Sequence of chain 2.A:
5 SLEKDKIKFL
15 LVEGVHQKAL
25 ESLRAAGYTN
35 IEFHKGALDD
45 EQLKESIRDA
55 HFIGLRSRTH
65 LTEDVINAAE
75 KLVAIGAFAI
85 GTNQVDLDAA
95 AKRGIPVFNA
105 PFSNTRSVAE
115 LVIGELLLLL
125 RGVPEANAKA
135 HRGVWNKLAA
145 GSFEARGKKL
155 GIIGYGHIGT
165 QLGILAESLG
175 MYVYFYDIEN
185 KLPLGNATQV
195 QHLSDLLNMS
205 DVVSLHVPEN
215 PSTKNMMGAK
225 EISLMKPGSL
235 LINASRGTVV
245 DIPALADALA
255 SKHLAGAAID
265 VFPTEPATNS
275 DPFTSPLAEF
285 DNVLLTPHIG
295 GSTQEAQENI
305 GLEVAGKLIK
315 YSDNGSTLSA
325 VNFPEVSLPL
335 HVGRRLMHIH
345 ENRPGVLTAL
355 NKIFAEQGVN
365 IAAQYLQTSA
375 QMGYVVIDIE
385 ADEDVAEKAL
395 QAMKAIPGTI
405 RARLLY

Sequence of chain 1.A:
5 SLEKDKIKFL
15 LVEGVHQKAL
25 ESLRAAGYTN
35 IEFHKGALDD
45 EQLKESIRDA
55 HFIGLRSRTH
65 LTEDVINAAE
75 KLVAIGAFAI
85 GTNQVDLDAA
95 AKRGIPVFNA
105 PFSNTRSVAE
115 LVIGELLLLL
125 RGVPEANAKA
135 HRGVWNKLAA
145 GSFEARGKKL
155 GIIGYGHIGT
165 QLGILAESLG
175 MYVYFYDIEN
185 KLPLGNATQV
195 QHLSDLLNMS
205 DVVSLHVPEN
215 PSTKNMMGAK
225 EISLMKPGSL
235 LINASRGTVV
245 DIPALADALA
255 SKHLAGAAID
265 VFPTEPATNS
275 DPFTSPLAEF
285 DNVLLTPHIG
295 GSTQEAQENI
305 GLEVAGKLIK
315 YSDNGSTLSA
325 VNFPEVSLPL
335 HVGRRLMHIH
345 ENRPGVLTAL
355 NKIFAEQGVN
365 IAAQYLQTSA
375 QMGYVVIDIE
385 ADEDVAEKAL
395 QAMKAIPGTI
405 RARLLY

This small molecule binds to this protein.
Small molecule (SMILES): N[C@@H](CO)C(=O)O

Binding-site contacts:
Ligand atom CA contacts residue ASN364 of chain 1.A at 3.7 Å.
Ligand atom OG contacts residue LEU351 of chain 2.A at 4.4 Å.
Ligand atom C contacts residue THR372 of chain 2.A at 4.3 Å.
Ligand atom N contacts residue ILE365 of chain 1.A at 3.4 Å (h-bond).
Ligand atom O contacts residue ILE365 of chain 1.A at 4.4 Å.
Ligand atom CA contacts residue ILE365 of chain 1.A at 3.1 Å (hydrophobic).
Ligand atom OG contacts residue ARG347 of chain 2.A at 3.6 Å (salt-bridge).
Ligand atom O contacts residue LEU351 of chain 2.A at 4.2 Å.
Ligand atom OG contacts residue ILE365 of chain 1.A at 3.3 Å (h-bond).
Ligand atom C contacts residue ASN346 of chain 2.A at 3.7 Å.
Ligand atom CB contacts residue PRO348 of chain 2.A at 4.3 Å (hydrophobic).
Ligand atom O contacts residue HIS344 of chain 2.A at 2.9 Å (h-bond).
Ligand atom N contacts residue ARG347 of chain 2.A at 3.0 Å (salt-bridge).
Ligand atom OG contacts residue VAL363 of chain 1.A at 4.1 Å.
Ligand atom C contacts residue ILE365 of chain 1.A at 3.6 Å (hydrophobic).
Ligand atom OG contacts residue VAL350 of chain 2.A at 4.3 Å.
Ligand atom O contacts residue LEU370 of chain 2.A at 4.0 Å.
Ligand atom CB contacts residue VAL350 of chain 2.A at 3.7 Å (hydrophobic).
Ligand atom N contacts residue PRO348 of chain 2.A at 3.8 Å.
Ligand atom CA contacts residue ASN346 of chain 2.A at 4.0 Å.
Ligand atom OG contacts residue ASN364 of chain 1.A at 4.3 Å.
Ligand atom CA contacts residue ARG347 of chain 2.A at 3.5 Å.
Ligand atom C contacts residue ARG347 of chain 2.A at 4.0 Å.
Ligand atom CB contacts residue LEU351 of chain 2.A at 3.5 Å (hydrophobic).
Ligand atom N contacts residue ASN364 of chain 1.A at 2.2 Å (h-bond).
Ligand atom CB contacts residue GLY349 of chain 2.A at 3.8 Å.
Ligand atom N contacts residue ASN346 of chain 2.A at 3.2 Å (h-bond).
Ligand atom O contacts residue VAL350 of chain 2.A at 4.2 Å.
Ligand atom C contacts residue ASN364 of chain 1.A at 4.5 Å.
Ligand atom C contacts residue HIS344 of chain 2.A at 3.6 Å.
Ligand atom OG contacts residue PRO348 of chain 2.A at 3.6 Å.
Ligand atom CB contacts residue ILE365 of chain 1.A at 4.1 Å (hydrophobic).
Ligand atom CB contacts residue ARG347 of chain 2.A at 3.3 Å.
Ligand atom OG contacts residue GLY349 of chain 2.A at 3.4 Å (h-bond).